A protein and the small-molecule ligand that binds it are described below.
Small molecule (SMILES): Nc1cc(Cl)c(S(N)(=O)=O)cc1S(N)(=O)=O

Sequence of chain 1.A:
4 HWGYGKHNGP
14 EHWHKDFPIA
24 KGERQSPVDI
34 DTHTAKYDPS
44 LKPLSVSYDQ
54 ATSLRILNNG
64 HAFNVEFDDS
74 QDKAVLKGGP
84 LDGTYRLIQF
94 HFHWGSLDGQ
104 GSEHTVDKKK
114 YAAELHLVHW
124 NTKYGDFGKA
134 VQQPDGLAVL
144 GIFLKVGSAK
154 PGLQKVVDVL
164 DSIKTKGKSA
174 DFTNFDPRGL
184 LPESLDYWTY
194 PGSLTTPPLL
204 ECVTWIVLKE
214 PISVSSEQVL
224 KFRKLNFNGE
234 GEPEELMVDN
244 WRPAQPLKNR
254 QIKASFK

Binding-site contacts:
Ligand atom N2 contacts residue ZN1 of chain 1.B at 1.9 Å.
Ligand atom O1 contacts residue THR199 of chain 1.A at 3.0 Å (h-bond).
Ligand atom O3 contacts residue HIS94 of chain 1.A at 3.4 Å.
Ligand atom O4 contacts residue THR198 of chain 1.A at 3.0 Å (h-bond).
Ligand atom N2 contacts residue HIS94 of chain 1.A at 3.2 Å (h-bond).
Ligand atom O3 contacts residue ZN1 of chain 1.B at 3.0 Å.
Ligand atom C4 contacts residue VAL121 of chain 1.A at 3.9 Å (hydrophobic).
Ligand atom O3 contacts residue TRP208 of chain 1.A at 3.8 Å.
Ligand atom N3 contacts residue PHE130 of chain 1.A at 4.0 Å.
Ligand atom S2 contacts residue HIS119 of chain 1.A at 4.0 Å.
Ligand atom C2 contacts residue THR199 of chain 1.A at 3.9 Å.
Ligand atom O4 contacts residue TRP208 of chain 1.A at 3.6 Å.
Ligand atom S2 contacts residue THR198 of chain 1.A at 3.9 Å.
Ligand atom N1 contacts residue ASN67 of chain 1.A at 3.4 Å (h-bond).
Ligand atom C6 contacts residue GLN92 of chain 1.A at 3.8 Å.
Ligand atom N1 contacts residue GLN92 of chain 1.A at 3.2 Å (h-bond).
Ligand atom N2 contacts residue HIS96 of chain 1.A at 3.3 Å (h-bond).
Ligand atom CL1 contacts residue VAL121 of chain 1.A at 3.9 Å.
Ligand atom O2 contacts residue THR199 of chain 1.A at 3.7 Å.
Ligand atom O1 contacts residue HIS64 of chain 1.A at 3.8 Å.
Ligand atom S2 contacts residue ZN1 of chain 1.B at 3.0 Å.
Ligand atom C1 contacts residue GLN92 of chain 1.A at 4.0 Å.
Ligand atom S2 contacts residue HIS94 of chain 1.A at 3.9 Å.
Ligand atom O3 contacts residue VAL142 of chain 1.A at 3.8 Å.
Ligand atom O4 contacts residue LEU197 of chain 1.A at 3.3 Å.
Ligand atom O3 contacts residue VAL121 of chain 1.A at 3.9 Å.
Ligand atom O3 contacts residue HIS119 of chain 1.A at 3.4 Å (h-bond).
Ligand atom CL1 contacts residue LEU197 of chain 1.A at 3.7 Å.
Ligand atom C1 contacts residue THR199 of chain 1.A at 3.9 Å.
Ligand atom N2 contacts residue HIS119 of chain 1.A at 3.4 Å (h-bond).
Ligand atom S1 contacts residue THR199 of chain 1.A at 3.9 Å.
Ligand atom O2 contacts residue HIS64 of chain 1.A at 3.3 Å.
Ligand atom C2 contacts residue HIS94 of chain 1.A at 3.5 Å.
Ligand atom C5 contacts residue LEU197 of chain 1.A at 4.0 Å (hydrophobic).
Ligand atom N2 contacts residue THR198 of chain 1.A at 2.9 Å (h-bond).
Ligand atom N3 contacts residue GLN92 of chain 1.A at 3.8 Å.
Ligand atom CL1 contacts residue LEU140 of chain 1.A at 3.6 Å.
Ligand atom CL1 contacts residue VAL142 of chain 1.A at 3.5 Å.
Ligand atom C3 contacts residue HIS94 of chain 1.A at 3.7 Å.
Ligand atom C4 contacts residue LEU197 of chain 1.A at 3.8 Å (hydrophobic).